A protein and the small-molecule ligand that binds it are described below.
Small molecule (SMILES): NC[C@H](NC(=O)c1ccc(-c2ccc(C(F)(F)F)c(F)c2)[nH]1)c1nc(CO)cs1

Sequence of chain 1.A:
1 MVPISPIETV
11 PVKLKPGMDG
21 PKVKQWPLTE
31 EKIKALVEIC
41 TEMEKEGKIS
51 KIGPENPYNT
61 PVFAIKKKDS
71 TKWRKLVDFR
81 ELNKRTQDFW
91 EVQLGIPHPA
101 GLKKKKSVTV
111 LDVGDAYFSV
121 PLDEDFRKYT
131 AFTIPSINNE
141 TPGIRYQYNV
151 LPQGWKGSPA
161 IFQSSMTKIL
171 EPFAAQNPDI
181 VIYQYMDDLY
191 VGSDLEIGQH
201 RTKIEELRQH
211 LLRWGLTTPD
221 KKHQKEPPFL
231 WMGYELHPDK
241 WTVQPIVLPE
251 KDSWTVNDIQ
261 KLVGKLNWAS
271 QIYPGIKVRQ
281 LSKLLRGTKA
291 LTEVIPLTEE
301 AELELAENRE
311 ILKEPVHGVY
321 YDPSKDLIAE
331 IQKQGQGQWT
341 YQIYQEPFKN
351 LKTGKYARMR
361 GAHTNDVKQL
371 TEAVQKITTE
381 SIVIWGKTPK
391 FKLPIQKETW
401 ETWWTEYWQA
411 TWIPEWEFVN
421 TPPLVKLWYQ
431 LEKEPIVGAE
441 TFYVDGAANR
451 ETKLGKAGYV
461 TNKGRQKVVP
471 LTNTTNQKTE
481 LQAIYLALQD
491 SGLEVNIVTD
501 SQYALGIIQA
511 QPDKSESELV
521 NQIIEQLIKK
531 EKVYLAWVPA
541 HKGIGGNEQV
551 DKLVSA

Binding-site contacts:
Ligand atom O21 contacts residue ASP112 of chain 1.A at 3.9 Å.
Ligand atom F07 contacts residue TYR185 of chain 1.A at 3.1 Å.
Ligand atom C08 contacts residue TRP231 of chain 1.A at 3.8 Å (hydrophobic).
Ligand atom C05 contacts residue TRP231 of chain 1.A at 3.7 Å (hydrophobic).
Ligand atom N27 contacts residue VAL110 of chain 1.A at 3.9 Å.
Ligand atom C22 contacts residue ASP112 of chain 1.A at 3.9 Å.
Ligand atom C16 contacts residue ASP188 of chain 1.A at 3.2 Å.
Ligand atom C12 contacts residue PHE229 of chain 1.A at 3.9 Å (hydrophobic).
Ligand atom N27 contacts residue ASP188 of chain 1.A at 2.9 Å (salt-bridge).
Ligand atom C17 contacts residue ASP112 of chain 1.A at 3.7 Å.
Ligand atom C19 contacts residue ASP112 of chain 1.A at 3.8 Å.
Ligand atom S23 contacts residue LYS225 of chain 1.A at 3.7 Å.
Ligand atom N27 contacts residue TRP231 of chain 1.A at 3.3 Å.
Ligand atom F01 contacts residue PRO97 of chain 1.A at 3.9 Å.
Ligand atom S23 contacts residue ASP112 of chain 1.A at 3.9 Å.
Ligand atom N18 contacts residue ASP112 of chain 1.A at 3.2 Å (salt-bridge).
Ligand atom C22 contacts residue LYS225 of chain 1.A at 3.5 Å.
Ligand atom F03 contacts residue TYR185 of chain 1.A at 3.6 Å.
Ligand atom C08 contacts residue ASP188 of chain 1.A at 3.9 Å.
Ligand atom C06 contacts residue TRP231 of chain 1.A at 3.9 Å (hydrophobic).
Ligand atom C28 contacts residue LEU236 of chain 1.A at 3.9 Å (hydrophobic).
Ligand atom F04 contacts residue TYR183 of chain 1.A at 3.1 Å.
Ligand atom C11 contacts residue TRP231 of chain 1.A at 3.8 Å (hydrophobic).
Ligand atom C10 contacts residue TRP231 of chain 1.A at 3.4 Å (hydrophobic).
Ligand atom C10 contacts residue VAL110 of chain 1.A at 4.0 Å (hydrophobic).
Ligand atom C17 contacts residue ASP188 of chain 1.A at 3.7 Å.
Ligand atom F03 contacts residue TRP231 of chain 1.A at 3.6 Å.
Ligand atom C13 contacts residue VAL110 of chain 1.A at 4.0 Å (hydrophobic).
Ligand atom C13 contacts residue TRP231 of chain 1.A at 3.8 Å (hydrophobic).
Ligand atom S23 contacts residue ASP188 of chain 1.A at 4.0 Å.
Ligand atom C13 contacts residue ASP188 of chain 1.A at 3.5 Å.
Ligand atom C09 contacts residue TRP231 of chain 1.A at 3.6 Å (hydrophobic).
Ligand atom N15 contacts residue ASP188 of chain 1.A at 2.5 Å (salt-bridge).
Ligand atom F03 contacts residue PRO97 of chain 1.A at 2.9 Å.
Ligand atom F01 contacts residue LEU102 of chain 1.A at 3.1 Å.
Ligand atom C28 contacts residue TRP231 of chain 1.A at 3.5 Å (hydrophobic).
Ligand atom C29 contacts residue TRP231 of chain 1.A at 3.6 Å (hydrophobic).
Ligand atom F04 contacts residue TYR190 of chain 1.A at 3.5 Å.
Ligand atom O26 contacts residue LYS225 of chain 1.A at 3.3 Å (salt-bridge).
Ligand atom C14 contacts residue ASP188 of chain 1.A at 3.5 Å.